The small molecule below binds the protein below.
Small molecule (SMILES): CC(C)C[C@H](NC(=O)[C@H](C)NC(=O)[C@H](CC1=c2ccccc2=NC1)NC(=O)[C@H](Cc1ccc(O)cc1)NC(=O)[C@H](CCC(=O)O)NC(=O)[C@H](C)NC(=O)[C@H](Cc1ccccc1)NC(=O)[C@H](CO)NC(=O)[C@@H](N)[C@@H](C)O)C(=O)N[C@@H](CC(C)C)C(=O)N[C@H](C=O)CO

Sequence of chain 2.M:
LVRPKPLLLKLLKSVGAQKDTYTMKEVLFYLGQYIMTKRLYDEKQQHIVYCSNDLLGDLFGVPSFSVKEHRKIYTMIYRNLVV

Binding-site contacts:
Ligand atom C contacts residue VAL69 of chain 2.M at 3.6 Å (hydrophobic).
Ligand atom C contacts residue GLN48 of chain 2.M at 3.4 Å.
Ligand atom CG contacts residue PHE31 of chain 1.M at 3.5 Å (hydrophobic).
Ligand atom O contacts residue VAL69 of chain 2.M at 3.4 Å.
Ligand atom OG contacts residue PHE31 of chain 1.M at 3.4 Å.
Ligand atom N contacts residue GLN35 of chain 1.M at 3.0 Å (h-bond).
Ligand atom CB contacts residue GLN48 of chain 2.M at 3.4 Å.
Ligand atom CZ2 contacts residue GLY34 of chain 2.M at 3.6 Å.
Ligand atom O contacts residue GLN48 of chain 2.M at 3.6 Å.
Ligand atom N contacts residue TYR32 of chain 1.M at 3.3 Å (h-bond).
Ligand atom CD1 contacts residue HIS49 of chain 2.M at 3.6 Å.
Ligand atom CE2 contacts residue GLY34 of chain 2.M at 3.6 Å.
Ligand atom C contacts residue TYR76 of chain 2.M at 3.4 Å (hydrophobic).
Ligand atom OE1 contacts residue PHE31 of chain 1.M at 3.6 Å.
Ligand atom CD1 contacts residue GLN48 of chain 2.M at 3.4 Å.
Ligand atom O contacts residue TYR76 of chain 2.M at 2.6 Å (h-bond).
Ligand atom CZ contacts residue ILE37 of chain 2.M at 3.3 Å (hydrophobic).
Ligand atom CD2 contacts residue HIS49 of chain 2.M at 3.6 Å.
Ligand atom CA contacts residue GLN48 of chain 2.M at 3.4 Å.
Ligand atom CE2 contacts residue LEU30 of chain 2.M at 3.5 Å (hydrophobic).
Ligand atom N contacts residue GLN48 of chain 2.M at 2.8 Å (h-bond).
Ligand atom NE1 contacts residue GLY34 of chain 2.M at 3.2 Å.
Ligand atom NE1 contacts residue LEU30 of chain 2.M at 2.6 Å (h-bond).
Ligand atom CA contacts residue GLN48 of chain 2.M at 3.6 Å.
Ligand atom CB contacts residue GLN35 of chain 1.M at 3.4 Å.
Ligand atom CB contacts residue TYR32 of chain 1.M at 3.4 Å (hydrophobic).
Ligand atom CD1 contacts residue GLY34 of chain 2.M at 3.5 Å.
Ligand atom CB contacts residue PHE31 of chain 1.M at 3.6 Å (hydrophobic).
Ligand atom CD2 contacts residue MET38 of chain 2.M at 3.5 Å (hydrophobic).
Ligand atom CB contacts residue PHE31 of chain 1.M at 3.4 Å (hydrophobic).
Ligand atom C contacts residue TYR32 of chain 1.M at 3.5 Å (hydrophobic).
Ligand atom CB contacts residue GLN35 of chain 1.M at 3.6 Å.
Ligand atom CA contacts residue TYR32 of chain 1.M at 3.5 Å (hydrophobic).
Ligand atom CE2 contacts residue GLY34 of chain 2.M at 3.5 Å.
Ligand atom CD contacts residue PHE31 of chain 1.M at 3.6 Å (hydrophobic).
Ligand atom OG contacts residue LEU30 of chain 2.M at 3.3 Å.
Ligand atom O contacts residue HIS72 of chain 2.M at 3.2 Å.
Ligand atom N contacts residue GLN35 of chain 1.M at 3.1 Å (h-bond).
Ligand atom CZ2 contacts residue LEU33 of chain 2.M at 3.6 Å (hydrophobic).
Ligand atom CE1 contacts residue ILE37 of chain 2.M at 3.4 Å (hydrophobic).

Sequence of chain 1.M:
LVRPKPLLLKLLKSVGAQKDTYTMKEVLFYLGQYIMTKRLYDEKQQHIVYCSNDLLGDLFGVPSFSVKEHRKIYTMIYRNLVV